Binding-site contacts:
Ligand atom CAI contacts residue GLY185 of chain 1.D at 3.6 Å.
Ligand atom CAP contacts residue ALA326 of chain 1.D at 3.5 Å (hydrophobic).
Ligand atom CAG contacts residue TYR155 of chain 1.D at 3.5 Å (hydrophobic).
Ligand atom OAC contacts residue THR85 of chain 1.D at 3.2 Å (h-bond).
Ligand atom OAA contacts residue THR81 of chain 1.D at 3.3 Å (h-bond).
Ligand atom OAB contacts residue PLP1 of chain 1.K at 3.6 Å.
Ligand atom CAL contacts residue LYS54 of chain 1.D at 3.3 Å.
Ligand atom CAT contacts residue SER82 of chain 1.D at 3.1 Å.
Ligand atom CAK contacts residue ASN224 of chain 1.D at 3.7 Å.
Ligand atom CAK contacts residue PLP1 of chain 1.K at 3.4 Å.
Ligand atom CAJ contacts residue ALA326 of chain 1.D at 3.5 Å (hydrophobic).
Ligand atom NAM contacts residue ALA326 of chain 1.D at 3.0 Å (h-bond).
Ligand atom OAA contacts residue ASN84 of chain 1.D at 3.2 Å (h-bond).
Ligand atom NAN contacts residue PLP1 of chain 1.K at 3.4 Å.
Ligand atom OAC contacts residue THR81 of chain 1.D at 2.5 Å (h-bond).
Ligand atom OAB contacts residue GLY187 of chain 1.D at 3.3 Å.
Ligand atom CAJ contacts residue ASN224 of chain 1.D at 3.6 Å.
Ligand atom CAI contacts residue ALA211 of chain 1.D at 3.6 Å (hydrophobic).
Ligand atom CAO contacts residue THR85 of chain 1.D at 3.4 Å.
Ligand atom CAO contacts residue THR81 of chain 1.D at 3.3 Å.
Ligand atom OAA contacts residue THR85 of chain 1.D at 3.0 Å (h-bond).
Ligand atom OAC contacts residue SER82 of chain 1.D at 3.0 Å (h-bond).
Ligand atom CAT contacts residue LYS54 of chain 1.D at 3.6 Å.
Ligand atom NAM contacts residue ASN224 of chain 1.D at 3.7 Å.
Ligand atom OAB contacts residue ASN224 of chain 1.D at 2.9 Å (h-bond).
Ligand atom CAP contacts residue PLP1 of chain 1.K at 3.5 Å.
Ligand atom CAR contacts residue ASN224 of chain 1.D at 3.6 Å.
Ligand atom CAF contacts residue ASN224 of chain 1.D at 3.4 Å.
Ligand atom CL contacts residue GLU212 of chain 1.D at 3.4 Å.
Ligand atom CAL contacts residue SER82 of chain 1.D at 3.0 Å.
Ligand atom NAN contacts residue ALA326 of chain 1.D at 3.3 Å (h-bond).
Ligand atom OAA contacts residue SER82 of chain 1.D at 3.5 Å (h-bond).
Ligand atom OAC contacts residue GLN154 of chain 1.D at 3.0 Å (h-bond).
Ligand atom CAS contacts residue PLP1 of chain 1.K at 3.6 Å.
Ligand atom CAR contacts residue PLP1 of chain 1.K at 3.6 Å.
Ligand atom CL contacts residue ALA271 of chain 1.D at 3.5 Å.
Ligand atom NAM contacts residue PLP1 of chain 1.K at 3.3 Å.
Ligand atom CAP contacts residue ASN224 of chain 1.D at 3.5 Å.
Ligand atom CAJ contacts residue SER268 of chain 1.D at 3.6 Å.
Ligand atom CAO contacts residue SER82 of chain 1.D at 3.2 Å.

Sequence of chain 1.D:
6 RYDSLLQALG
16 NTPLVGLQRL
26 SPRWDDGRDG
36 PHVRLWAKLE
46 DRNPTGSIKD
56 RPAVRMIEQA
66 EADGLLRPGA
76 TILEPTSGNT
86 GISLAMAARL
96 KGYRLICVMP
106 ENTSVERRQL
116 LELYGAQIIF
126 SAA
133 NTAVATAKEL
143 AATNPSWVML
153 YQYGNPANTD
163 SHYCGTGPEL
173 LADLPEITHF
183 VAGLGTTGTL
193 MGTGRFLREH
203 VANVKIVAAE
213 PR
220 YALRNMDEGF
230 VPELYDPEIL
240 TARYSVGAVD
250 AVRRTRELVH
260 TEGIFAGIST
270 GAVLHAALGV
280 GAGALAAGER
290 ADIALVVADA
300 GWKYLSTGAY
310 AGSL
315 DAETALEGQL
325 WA

This protein binds this small molecule.
Small molecule (SMILES): O=C(Nc1ccc(Cl)cc1)Nc1cccc(C(=O)O)c1